Binding-site contacts:
Ligand atom O1P contacts residue GLY216 of chain 1.C at 3.6 Å.
Ligand atom N7 contacts residue MET265 of chain 1.C at 3.0 Å (h-bond).
Ligand atom N3 contacts residue CYS182 of chain 1.C at 3.7 Å.
Ligand atom O6 contacts residue GLY264 of chain 1.C at 3.2 Å.
Ligand atom N7 contacts residue ILE181 of chain 1.C at 3.5 Å.
Ligand atom O3' contacts residue ALA50 of chain 1.C at 3.2 Å.
Ligand atom C8 contacts residue MET52 of chain 1.C at 3.5 Å (hydrophobic).
Ligand atom N7 contacts residue GLY264 of chain 1.C at 3.5 Å.
Ligand atom C2 contacts residue GLU290 of chain 1.C at 3.4 Å.
Ligand atom O2P contacts residue SER239 of chain 1.C at 2.9 Å (h-bond).
Ligand atom C2 contacts residue C911 of chain 1.K at 3.4 Å.
Ligand atom N7 contacts residue MET52 of chain 1.C at 3.6 Å.
Ligand atom N1 contacts residue C911 of chain 1.K at 3.4 Å.
Ligand atom O3P contacts residue MET237 of chain 1.C at 3.7 Å.
Ligand atom C5 contacts residue MET265 of chain 1.C at 3.6 Å (hydrophobic).
Ligand atom O2P contacts residue SER180 of chain 1.C at 2.7 Å (h-bond).
Ligand atom C6 contacts residue GLU290 of chain 1.C at 3.7 Å.
Ligand atom P contacts residue SER180 of chain 1.C at 3.7 Å.
Ligand atom O6 contacts residue GLY291 of chain 1.C at 3.6 Å.
Ligand atom O5' contacts residue GLY179 of chain 1.C at 3.5 Å.
Ligand atom C5 contacts residue ILE181 of chain 1.C at 3.6 Å (hydrophobic).
Ligand atom O6 contacts residue GLY266 of chain 1.C at 2.6 Å (h-bond).
Ligand atom N1 contacts residue GLU290 of chain 1.C at 2.7 Å (salt-bridge).
Ligand atom C5' contacts residue TYR262 of chain 1.C at 3.7 Å (hydrophobic).
Ligand atom O6 contacts residue MET265 of chain 1.C at 3.0 Å (h-bond).
Ligand atom O1P contacts residue SER180 of chain 1.C at 3.0 Å (h-bond).
Ligand atom O3' contacts residue ASP215 of chain 1.C at 2.8 Å (salt-bridge).
Ligand atom C2 contacts residue CYS182 of chain 1.C at 3.4 Å (hydrophobic).
Ligand atom N3 contacts residue C911 of chain 1.K at 3.6 Å.
Ligand atom O1P contacts residue GLY179 of chain 1.C at 3.5 Å.
Ligand atom C3' contacts residue ASP215 of chain 1.C at 3.6 Å.
Ligand atom O5' contacts residue TYR262 of chain 1.C at 3.7 Å.
Ligand atom O2' contacts residue ASP215 of chain 1.C at 2.4 Å (salt-bridge).
Ligand atom O3P contacts residue SER239 of chain 1.C at 3.5 Å (h-bond).
Ligand atom C8 contacts residue ILE181 of chain 1.C at 3.6 Å (hydrophobic).
Ligand atom O3P contacts residue GLY238 of chain 1.C at 2.8 Å (h-bond).
Ligand atom C2' contacts residue ASP215 of chain 1.C at 3.6 Å.
Ligand atom O2P contacts residue TYR262 of chain 1.C at 2.6 Å (h-bond).
Ligand atom O1P contacts residue GLY217 of chain 1.C at 2.9 Å (h-bond).
Ligand atom C6 contacts residue GLY266 of chain 1.C at 3.4 Å.

The protein below binds the small molecule below.
Small molecule (SMILES): O=c1[nH]cnc2c1ncn2[C@@H]1O[C@H](COP(=O)(O)O)[C@@H](O)[C@H]1O

Sequence of chain 1.C:
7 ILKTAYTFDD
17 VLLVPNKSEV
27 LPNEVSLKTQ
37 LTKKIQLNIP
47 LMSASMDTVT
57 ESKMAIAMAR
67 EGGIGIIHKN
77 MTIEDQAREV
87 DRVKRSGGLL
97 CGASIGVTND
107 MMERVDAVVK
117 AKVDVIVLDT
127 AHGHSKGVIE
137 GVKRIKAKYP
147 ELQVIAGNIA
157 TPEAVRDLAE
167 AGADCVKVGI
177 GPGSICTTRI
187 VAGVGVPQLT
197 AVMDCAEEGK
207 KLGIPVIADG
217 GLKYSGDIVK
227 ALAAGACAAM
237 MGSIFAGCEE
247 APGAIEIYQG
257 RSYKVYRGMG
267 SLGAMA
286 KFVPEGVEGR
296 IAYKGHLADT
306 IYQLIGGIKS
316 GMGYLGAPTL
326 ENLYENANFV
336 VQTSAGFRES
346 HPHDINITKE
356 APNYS